Sequence of chain 1.E:
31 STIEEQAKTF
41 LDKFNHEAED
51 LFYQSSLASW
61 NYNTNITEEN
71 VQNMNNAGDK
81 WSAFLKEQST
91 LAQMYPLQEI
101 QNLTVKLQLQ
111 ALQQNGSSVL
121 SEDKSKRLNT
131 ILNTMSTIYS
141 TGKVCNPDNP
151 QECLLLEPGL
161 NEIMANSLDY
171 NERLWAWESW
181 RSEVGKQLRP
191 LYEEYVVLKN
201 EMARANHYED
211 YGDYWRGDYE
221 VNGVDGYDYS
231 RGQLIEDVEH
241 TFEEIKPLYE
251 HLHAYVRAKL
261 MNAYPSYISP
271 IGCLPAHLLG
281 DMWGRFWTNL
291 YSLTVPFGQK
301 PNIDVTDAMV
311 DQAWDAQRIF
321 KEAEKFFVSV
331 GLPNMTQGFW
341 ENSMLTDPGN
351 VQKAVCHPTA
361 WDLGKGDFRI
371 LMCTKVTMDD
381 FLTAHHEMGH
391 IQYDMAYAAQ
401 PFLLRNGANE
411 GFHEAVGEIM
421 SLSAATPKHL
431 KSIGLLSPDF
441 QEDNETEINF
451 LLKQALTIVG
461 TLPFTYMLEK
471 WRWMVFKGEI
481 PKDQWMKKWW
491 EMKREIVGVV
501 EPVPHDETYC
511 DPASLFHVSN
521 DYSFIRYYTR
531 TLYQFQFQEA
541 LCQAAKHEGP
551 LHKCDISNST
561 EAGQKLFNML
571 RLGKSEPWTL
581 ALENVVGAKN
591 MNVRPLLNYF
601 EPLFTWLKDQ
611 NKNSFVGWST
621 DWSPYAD

Binding-site contacts:
Ligand atom C4 contacts residue ASN334 of chain 1.E at 4.3 Å.
Ligand atom C3 contacts residue ASN334 of chain 1.E at 4.0 Å.
Ligand atom O7 contacts residue ASN334 of chain 1.E at 3.1 Å (h-bond).
Ligand atom C1 contacts residue ASN334 of chain 1.E at 1.5 Å.
Ligand atom C2 contacts residue ASN334 of chain 1.E at 2.7 Å.
Ligand atom O6 contacts residue VAL328 of chain 1.E at 4.0 Å.
Ligand atom O5 contacts residue GLU324 of chain 1.E at 4.1 Å.
Ligand atom O5 contacts residue ASN334 of chain 1.E at 2.3 Å (h-bond).
Ligand atom O4 contacts residue VAL328 of chain 1.E at 4.3 Å.
Ligand atom O5 contacts residue VAL328 of chain 1.E at 3.6 Å.
Ligand atom C1 contacts residue VAL328 of chain 1.E at 3.5 Å (hydrophobic).
Ligand atom N2 contacts residue ASN334 of chain 1.E at 3.2 Å (h-bond).
Ligand atom C6 contacts residue GLU324 of chain 1.E at 4.3 Å.
Ligand atom C5 contacts residue VAL328 of chain 1.E at 3.4 Å (hydrophobic).
Ligand atom C3 contacts residue VAL328 of chain 1.E at 3.8 Å (hydrophobic).
Ligand atom C5 contacts residue ASN334 of chain 1.E at 3.6 Å.
Ligand atom C7 contacts residue ASN334 of chain 1.E at 3.4 Å.
Ligand atom C6 contacts residue VAL328 of chain 1.E at 4.3 Å (hydrophobic).
Ligand atom C4 contacts residue VAL328 of chain 1.E at 4.3 Å (hydrophobic).
Ligand atom O6 contacts residue GLU324 of chain 1.E at 3.2 Å (salt-bridge).

A protein and the small-molecule ligand that binds it are described below.
Small molecule (SMILES): CC(=O)N[C@@H]1[C@@H](O)[C@H](O)[C@@H](CO)O[C@H]1O